This small molecule binds to this protein.
Small molecule (SMILES): CC(=O)N[C@@H]1[C@@H](O)[C@H](O)[C@@H](CO)O[C@H]1O

Binding-site contacts:
Ligand atom C1 contacts residue ARG162 of chain 1.K at 4.0 Å.
Ligand atom C2 contacts residue ASN167 of chain 1.K at 2.4 Å.
Ligand atom O5 contacts residue ASN167 of chain 1.K at 2.4 Å (h-bond).
Ligand atom C4 contacts residue ASN167 of chain 1.K at 4.2 Å.
Ligand atom C7 contacts residue ASN167 of chain 1.K at 3.2 Å.
Ligand atom C1 contacts residue ASN167 of chain 1.K at 1.4 Å.
Ligand atom O7 contacts residue ASN167 of chain 1.K at 3.2 Å (h-bond).
Ligand atom C7 contacts residue THR168 of chain 1.K at 4.4 Å.
Ligand atom N2 contacts residue THR168 of chain 1.K at 4.1 Å.
Ligand atom N2 contacts residue ASN167 of chain 1.K at 2.9 Å (h-bond).
Ligand atom O5 contacts residue ARG162 of chain 1.K at 3.4 Å (salt-bridge).
Ligand atom C3 contacts residue ASN167 of chain 1.K at 3.8 Å.
Ligand atom C8 contacts residue THR168 of chain 1.K at 4.0 Å.
Ligand atom C5 contacts residue ASN167 of chain 1.K at 3.7 Å.
Ligand atom C8 contacts residue ASN167 of chain 1.K at 4.2 Å.

Sequence of chain 1.K:
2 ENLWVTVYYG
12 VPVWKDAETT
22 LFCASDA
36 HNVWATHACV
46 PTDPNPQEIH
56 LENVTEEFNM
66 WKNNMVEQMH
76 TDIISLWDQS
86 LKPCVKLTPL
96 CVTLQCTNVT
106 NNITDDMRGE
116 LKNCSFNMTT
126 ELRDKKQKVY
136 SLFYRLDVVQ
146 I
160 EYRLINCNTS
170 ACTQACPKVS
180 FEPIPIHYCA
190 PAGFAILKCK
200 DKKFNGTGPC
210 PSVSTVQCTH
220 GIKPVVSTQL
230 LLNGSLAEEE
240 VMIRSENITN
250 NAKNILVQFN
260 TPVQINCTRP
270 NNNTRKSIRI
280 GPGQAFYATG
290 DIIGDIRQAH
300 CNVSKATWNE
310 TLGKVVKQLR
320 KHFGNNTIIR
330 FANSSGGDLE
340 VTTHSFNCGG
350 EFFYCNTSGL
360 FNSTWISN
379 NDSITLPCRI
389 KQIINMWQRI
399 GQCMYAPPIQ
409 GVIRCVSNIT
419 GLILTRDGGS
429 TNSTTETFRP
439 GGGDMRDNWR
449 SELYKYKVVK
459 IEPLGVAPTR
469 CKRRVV